Binding-site contacts:
Ligand atom C10 contacts residue PHE298 of chain 1.D at 3.5 Å (hydrophobic).
Ligand atom C09 contacts residue TYR85 of chain 1.D at 3.8 Å (hydrophobic).
Ligand atom C02 contacts residue MET199 of chain 1.D at 3.6 Å (hydrophobic).
Ligand atom C15 contacts residue PHE298 of chain 1.D at 3.9 Å (hydrophobic).
Ligand atom O11 contacts residue ILE262 of chain 1.D at 3.6 Å.
Ligand atom C19 contacts residue PHE266 of chain 1.D at 3.5 Å (hydrophobic).
Ligand atom C17 contacts residue MET263 of chain 1.D at 3.8 Å (hydrophobic).
Ligand atom C12 contacts residue TYR255 of chain 1.D at 4.0 Å (hydrophobic).
Ligand atom C07 contacts residue PHE298 of chain 1.D at 3.9 Å (hydrophobic).
Ligand atom C20 contacts residue PHE298 of chain 1.D at 3.7 Å (hydrophobic).
Ligand atom C13 contacts residue ILE262 of chain 1.D at 3.9 Å (hydrophobic).
Ligand atom C13 contacts residue PHE298 of chain 1.D at 3.5 Å (hydrophobic).
Ligand atom O14 contacts residue GLN295 of chain 1.D at 3.3 Å (h-bond).
Ligand atom C04 contacts residue MET199 of chain 1.D at 3.6 Å (hydrophobic).
Ligand atom C17 contacts residue SER294 of chain 1.D at 3.7 Å.
Ligand atom C09 contacts residue ASN247 of chain 1.D at 3.9 Å.
Ligand atom C04 contacts residue PHE298 of chain 1.D at 3.9 Å (hydrophobic).
Ligand atom C16 contacts residue PHE298 of chain 1.D at 3.8 Å (hydrophobic).
Ligand atom O11 contacts residue PHE298 of chain 1.D at 3.9 Å.
Ligand atom C12 contacts residue GLN295 of chain 1.D at 3.8 Å.
Ligand atom C12 contacts residue ILE262 of chain 1.D at 3.9 Å (hydrophobic).
Ligand atom C12 contacts residue TRP258 of chain 1.D at 4.1 Å (hydrophobic).
Ligand atom O11 contacts residue GLN295 of chain 1.D at 3.2 Å (h-bond).
Ligand atom C08 contacts residue TYR85 of chain 1.D at 3.7 Å (hydrophobic).
Ligand atom C15 contacts residue GLN295 of chain 1.D at 4.0 Å.
Ligand atom C16 contacts residue SER294 of chain 1.D at 3.8 Å.
Ligand atom O01 contacts residue MET199 of chain 1.D at 3.1 Å.
Ligand atom C10 contacts residue ILE262 of chain 1.D at 3.9 Å (hydrophobic).
Ligand atom C12 contacts residue ASN247 of chain 1.D at 4.0 Å.
Ligand atom C17 contacts residue GLN295 of chain 1.D at 3.3 Å.
Ligand atom C05 contacts residue PHE266 of chain 1.D at 3.5 Å (hydrophobic).
Ligand atom C20 contacts residue ILE262 of chain 1.D at 4.0 Å (hydrophobic).
Ligand atom C18 contacts residue MET283 of chain 1.D at 4.0 Å (hydrophobic).
Ligand atom C16 contacts residue GLN295 of chain 1.D at 3.5 Å.
Ligand atom N21 contacts residue LEU245 of chain 1.D at 4.0 Å.
Ligand atom C18 contacts residue MET263 of chain 1.D at 3.6 Å (hydrophobic).
Ligand atom C12 contacts residue THR259 of chain 1.D at 3.7 Å.
Ligand atom C09 contacts residue PHE298 of chain 1.D at 3.9 Å (hydrophobic).
Ligand atom C18 contacts residue PHE266 of chain 1.D at 3.7 Å (hydrophobic).
Ligand atom O14 contacts residue PHE298 of chain 1.D at 3.7 Å.

Sequence of chain 1.D:
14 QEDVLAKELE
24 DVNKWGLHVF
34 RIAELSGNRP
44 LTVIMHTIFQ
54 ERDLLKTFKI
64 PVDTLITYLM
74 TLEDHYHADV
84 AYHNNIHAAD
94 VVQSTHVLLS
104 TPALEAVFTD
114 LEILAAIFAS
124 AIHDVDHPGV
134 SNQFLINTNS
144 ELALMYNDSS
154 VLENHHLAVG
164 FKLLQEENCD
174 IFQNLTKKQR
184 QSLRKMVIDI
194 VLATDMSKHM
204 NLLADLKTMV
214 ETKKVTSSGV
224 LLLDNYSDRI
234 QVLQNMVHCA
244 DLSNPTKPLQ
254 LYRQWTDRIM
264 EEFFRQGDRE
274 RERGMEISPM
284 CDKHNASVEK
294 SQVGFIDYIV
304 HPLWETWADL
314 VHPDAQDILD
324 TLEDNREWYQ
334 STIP

The protein below binds the small molecule below.
Small molecule (SMILES): COc1ccc(C2=NNC(=O)C2(C)C)cc1OC1CCCC1